A protein and the small-molecule ligand that binds it are described below.
Small molecule (SMILES): CC(=O)N[C@@H]1[C@@H](O)[C@H](O)[C@@H](CO)O[C@H]1O

Sequence of chain 1.I:
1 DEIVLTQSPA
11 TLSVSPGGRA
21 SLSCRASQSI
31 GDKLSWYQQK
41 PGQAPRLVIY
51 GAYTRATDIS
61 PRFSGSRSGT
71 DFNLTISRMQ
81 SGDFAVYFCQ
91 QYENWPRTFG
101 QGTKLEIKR

Binding-site contacts:
Ligand atom C4 contacts residue MAN2 of chain 1.S at 3.7 Å.
Ligand atom O3 contacts residue GLU42 of chain 1.C at 4.5 Å.
Ligand atom O6 contacts residue MAN2 of chain 1.S at 3.0 Å (h-bond).
Ligand atom C4 contacts residue ASN41 of chain 1.C at 4.3 Å.
Ligand atom C1 contacts residue ASN41 of chain 1.C at 1.5 Å.
Ligand atom O4 contacts residue GLU42 of chain 1.C at 4.1 Å.
Ligand atom N2 contacts residue ASN41 of chain 1.C at 2.6 Å (h-bond).
Ligand atom C5 contacts residue ASN41 of chain 1.C at 3.7 Å.
Ligand atom C2 contacts residue GLU42 of chain 1.C at 3.6 Å.
Ligand atom O5 contacts residue ASN41 of chain 1.C at 2.4 Å (h-bond).
Ligand atom C8 contacts residue SER77 of chain 1.I at 4.2 Å.
Ligand atom C4 contacts residue GLU42 of chain 1.C at 3.8 Å.
Ligand atom O5 contacts residue GLU42 of chain 1.C at 3.7 Å.
Ligand atom C3 contacts residue ASN41 of chain 1.C at 3.9 Å.
Ligand atom C6 contacts residue MAN2 of chain 1.S at 4.3 Å.
Ligand atom C7 contacts residue ASN41 of chain 1.C at 3.0 Å.
Ligand atom C7 contacts residue GLU42 of chain 1.C at 4.5 Å.
Ligand atom C1 contacts residue GLU42 of chain 1.C at 3.2 Å.
Ligand atom C2 contacts residue ASN41 of chain 1.C at 2.6 Å.
Ligand atom C5 contacts residue MAN2 of chain 1.S at 4.5 Å.
Ligand atom C8 contacts residue ASN41 of chain 1.C at 3.8 Å.
Ligand atom O7 contacts residue ASN41 of chain 1.C at 3.4 Å (h-bond).
Ligand atom O4 contacts residue MAN2 of chain 1.S at 4.1 Å.
Ligand atom C5 contacts residue GLU42 of chain 1.C at 3.3 Å.
Ligand atom C3 contacts residue GLU42 of chain 1.C at 3.3 Å.
Ligand atom N2 contacts residue GLU42 of chain 1.C at 3.4 Å.

Sequence of chain 1.C:
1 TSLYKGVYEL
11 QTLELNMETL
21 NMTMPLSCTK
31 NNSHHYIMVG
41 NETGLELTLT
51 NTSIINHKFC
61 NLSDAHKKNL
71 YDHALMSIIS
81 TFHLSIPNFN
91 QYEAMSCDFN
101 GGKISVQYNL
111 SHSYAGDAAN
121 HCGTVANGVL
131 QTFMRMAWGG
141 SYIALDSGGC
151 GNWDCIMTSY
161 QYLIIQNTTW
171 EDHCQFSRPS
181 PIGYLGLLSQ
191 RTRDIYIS